Binding-site contacts:
Ligand atom C8 contacts residue THR426 of chain 1.B at 4.1 Å.
Ligand atom O5 contacts residue THR426 of chain 1.B at 4.1 Å.
Ligand atom C5 contacts residue THR426 of chain 1.B at 3.9 Å.
Ligand atom C4 contacts residue ASP524 of chain 1.A at 4.0 Å.
Ligand atom O7 contacts residue THR426 of chain 1.B at 4.1 Å.
Ligand atom C5 contacts residue TYR554 of chain 1.A at 4.1 Å (hydrophobic).
Ligand atom O5 contacts residue LYS427 of chain 1.B at 3.6 Å (salt-bridge).
Ligand atom C1 contacts residue ASN424 of chain 1.B at 1.4 Å.
Ligand atom C3 contacts residue ASN424 of chain 1.B at 3.8 Å.
Ligand atom O6 contacts residue ARG556 of chain 1.A at 3.4 Å (salt-bridge).
Ligand atom C2 contacts residue ASN424 of chain 1.B at 2.4 Å.
Ligand atom O4 contacts residue TYR554 of chain 1.A at 4.2 Å.
Ligand atom C4 contacts residue ASN424 of chain 1.B at 4.2 Å.
Ligand atom C5 contacts residue LYS427 of chain 1.B at 4.2 Å.
Ligand atom C7 contacts residue LYS516 of chain 1.A at 4.3 Å.
Ligand atom O6 contacts residue LYS427 of chain 1.B at 3.4 Å.
Ligand atom C8 contacts residue SER430 of chain 1.B at 4.0 Å.
Ligand atom O4 contacts residue ARG556 of chain 1.A at 3.1 Å (salt-bridge).
Ligand atom C5 contacts residue ASN424 of chain 1.B at 3.7 Å.
Ligand atom O4 contacts residue TRP567 of chain 1.A at 3.4 Å.
Ligand atom C8 contacts residue LYS601 of chain 1.B at 3.3 Å.
Ligand atom O7 contacts residue LYS516 of chain 1.A at 3.1 Å (salt-bridge).
Ligand atom C6 contacts residue LYS427 of chain 1.B at 4.0 Å.
Ligand atom O4 contacts residue ASP524 of chain 1.A at 2.9 Å (salt-bridge).
Ligand atom O5 contacts residue ASN424 of chain 1.B at 2.4 Å (h-bond).
Ligand atom O4 contacts residue LEU520 of chain 1.A at 3.6 Å.
Ligand atom C3 contacts residue ASP524 of chain 1.A at 3.2 Å.
Ligand atom C6 contacts residue THR426 of chain 1.B at 4.0 Å.
Ligand atom C7 contacts residue ASN424 of chain 1.B at 3.5 Å.
Ligand atom C6 contacts residue TRP567 of chain 1.A at 4.0 Å (hydrophobic).
Ligand atom O7 contacts residue LYS601 of chain 1.B at 3.5 Å.
Ligand atom C6 contacts residue ARG556 of chain 1.A at 4.1 Å.
Ligand atom C7 contacts residue LYS601 of chain 1.B at 4.0 Å.
Ligand atom O6 contacts residue LEU520 of chain 1.A at 4.2 Å.
Ligand atom N2 contacts residue ASN424 of chain 1.B at 2.8 Å (h-bond).
Ligand atom C6 contacts residue TYR554 of chain 1.A at 4.0 Å (hydrophobic).
Ligand atom C4 contacts residue TRP567 of chain 1.A at 3.7 Å (hydrophobic).
Ligand atom O7 contacts residue ASN424 of chain 1.B at 3.8 Å.
Ligand atom O3 contacts residue ASP524 of chain 1.A at 3.0 Å (salt-bridge).
Ligand atom C6 contacts residue LEU520 of chain 1.A at 4.0 Å (hydrophobic).

A small-molecule ligand and the protein it binds are described below.
Small molecule (SMILES): CC(=O)N[C@H]1[C@H](O[C@H]2[C@H](O)[C@@H](NC(C)=O)CO[C@@H]2CO)O[C@H](CO)[C@@H](O[C@@H]2O[C@H](CO[C@H]3O[C@H](CO)[C@@H](O)[C@H](O)[C@@H]3O[C@H]3O[C@H](CO)[C@@H](O)[C@H](O)[C@@H]3O)[C@@H](O)[C@H](O[C@H]3O[C@H](CO)[C@@H](O)[C@H](O)[C@@H]3O[C@H]3O[C@H](CO)[C@@H](O)[C@H](O)[C@@H]3O)[C@@H]2O)[C@@H]1O

Sequence of chain 1.A:
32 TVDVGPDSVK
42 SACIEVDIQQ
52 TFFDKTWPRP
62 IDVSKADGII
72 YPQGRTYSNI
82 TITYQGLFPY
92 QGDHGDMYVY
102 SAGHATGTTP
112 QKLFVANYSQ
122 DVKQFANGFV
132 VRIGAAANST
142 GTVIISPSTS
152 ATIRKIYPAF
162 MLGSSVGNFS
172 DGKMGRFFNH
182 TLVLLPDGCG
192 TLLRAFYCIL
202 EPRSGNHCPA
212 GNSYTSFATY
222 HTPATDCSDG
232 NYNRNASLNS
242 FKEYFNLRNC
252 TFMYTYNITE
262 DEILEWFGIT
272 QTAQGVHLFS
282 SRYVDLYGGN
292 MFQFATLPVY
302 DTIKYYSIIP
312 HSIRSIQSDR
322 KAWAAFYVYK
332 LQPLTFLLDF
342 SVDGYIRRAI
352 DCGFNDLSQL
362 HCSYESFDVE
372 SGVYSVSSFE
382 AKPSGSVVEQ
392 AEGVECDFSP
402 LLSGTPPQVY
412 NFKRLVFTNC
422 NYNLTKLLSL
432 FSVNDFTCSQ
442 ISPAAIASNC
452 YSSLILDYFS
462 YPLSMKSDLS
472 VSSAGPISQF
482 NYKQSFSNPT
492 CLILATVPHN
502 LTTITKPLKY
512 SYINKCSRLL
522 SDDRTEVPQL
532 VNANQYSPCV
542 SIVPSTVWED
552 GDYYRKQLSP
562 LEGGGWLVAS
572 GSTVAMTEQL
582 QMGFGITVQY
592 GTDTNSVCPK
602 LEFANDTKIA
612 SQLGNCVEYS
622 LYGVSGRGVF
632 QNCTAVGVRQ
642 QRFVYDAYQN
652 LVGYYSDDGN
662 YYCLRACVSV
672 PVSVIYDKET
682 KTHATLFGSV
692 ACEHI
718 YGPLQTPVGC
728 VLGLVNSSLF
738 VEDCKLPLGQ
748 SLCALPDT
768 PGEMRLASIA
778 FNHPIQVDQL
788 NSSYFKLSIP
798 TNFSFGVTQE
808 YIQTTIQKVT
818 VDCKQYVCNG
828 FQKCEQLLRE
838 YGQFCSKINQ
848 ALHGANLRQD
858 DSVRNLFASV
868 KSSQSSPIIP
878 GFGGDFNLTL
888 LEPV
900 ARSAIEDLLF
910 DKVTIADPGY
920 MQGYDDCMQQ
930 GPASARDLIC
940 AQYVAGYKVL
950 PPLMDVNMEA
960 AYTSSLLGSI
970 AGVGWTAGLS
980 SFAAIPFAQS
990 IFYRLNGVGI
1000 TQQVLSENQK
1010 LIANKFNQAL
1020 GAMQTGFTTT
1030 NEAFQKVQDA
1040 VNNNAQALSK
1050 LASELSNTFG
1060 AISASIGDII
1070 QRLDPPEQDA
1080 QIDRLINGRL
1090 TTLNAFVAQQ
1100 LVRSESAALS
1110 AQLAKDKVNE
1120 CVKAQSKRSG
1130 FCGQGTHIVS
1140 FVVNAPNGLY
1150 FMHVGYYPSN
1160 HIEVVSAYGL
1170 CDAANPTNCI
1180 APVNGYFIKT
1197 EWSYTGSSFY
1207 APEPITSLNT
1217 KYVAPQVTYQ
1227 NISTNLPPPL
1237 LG

Sequence of chain 1.B:
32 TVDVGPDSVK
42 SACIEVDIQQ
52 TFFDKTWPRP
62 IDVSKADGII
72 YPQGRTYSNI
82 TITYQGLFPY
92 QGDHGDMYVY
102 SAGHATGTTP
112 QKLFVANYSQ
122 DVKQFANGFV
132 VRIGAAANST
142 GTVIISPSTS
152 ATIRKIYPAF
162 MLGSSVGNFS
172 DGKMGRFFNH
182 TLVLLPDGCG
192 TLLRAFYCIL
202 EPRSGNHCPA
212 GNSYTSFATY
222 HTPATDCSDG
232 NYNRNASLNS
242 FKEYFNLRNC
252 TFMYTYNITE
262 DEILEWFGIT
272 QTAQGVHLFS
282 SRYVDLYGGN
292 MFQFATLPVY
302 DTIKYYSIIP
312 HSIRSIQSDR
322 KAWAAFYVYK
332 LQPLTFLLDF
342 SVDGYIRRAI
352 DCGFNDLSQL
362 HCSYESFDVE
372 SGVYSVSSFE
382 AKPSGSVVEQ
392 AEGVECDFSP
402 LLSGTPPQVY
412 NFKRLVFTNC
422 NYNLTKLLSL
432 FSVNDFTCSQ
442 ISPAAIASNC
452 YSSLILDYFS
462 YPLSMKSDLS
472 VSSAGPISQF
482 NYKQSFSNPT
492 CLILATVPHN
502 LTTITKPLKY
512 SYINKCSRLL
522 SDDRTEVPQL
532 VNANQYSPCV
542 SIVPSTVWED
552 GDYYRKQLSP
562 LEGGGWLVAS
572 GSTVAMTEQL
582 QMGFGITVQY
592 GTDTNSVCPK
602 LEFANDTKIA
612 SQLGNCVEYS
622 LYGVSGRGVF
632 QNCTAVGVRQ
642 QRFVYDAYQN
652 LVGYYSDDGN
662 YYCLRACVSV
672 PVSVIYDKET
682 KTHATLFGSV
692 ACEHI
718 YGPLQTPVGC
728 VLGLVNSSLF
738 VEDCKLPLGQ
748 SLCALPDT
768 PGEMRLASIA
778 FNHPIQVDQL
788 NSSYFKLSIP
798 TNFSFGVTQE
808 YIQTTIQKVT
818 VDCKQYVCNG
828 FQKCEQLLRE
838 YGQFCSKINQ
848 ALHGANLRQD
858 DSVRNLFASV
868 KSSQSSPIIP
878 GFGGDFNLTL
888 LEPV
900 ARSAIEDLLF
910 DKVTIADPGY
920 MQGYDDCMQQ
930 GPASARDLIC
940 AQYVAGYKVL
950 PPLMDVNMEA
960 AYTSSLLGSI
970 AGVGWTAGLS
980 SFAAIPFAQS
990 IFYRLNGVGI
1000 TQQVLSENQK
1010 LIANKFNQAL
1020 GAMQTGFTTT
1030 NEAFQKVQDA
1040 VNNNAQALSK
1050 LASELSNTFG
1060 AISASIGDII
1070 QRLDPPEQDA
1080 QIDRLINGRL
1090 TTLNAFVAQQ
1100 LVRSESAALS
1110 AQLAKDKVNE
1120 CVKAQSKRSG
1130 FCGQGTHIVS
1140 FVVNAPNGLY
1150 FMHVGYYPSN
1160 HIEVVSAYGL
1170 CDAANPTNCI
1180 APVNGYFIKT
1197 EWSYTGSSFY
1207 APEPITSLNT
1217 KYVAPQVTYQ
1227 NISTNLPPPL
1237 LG